Binding-site contacts:
Ligand atom C7 contacts residue ARG82 of chain 1.A at 4.3 Å.
Ligand atom O6 contacts residue PHE80 of chain 1.A at 4.0 Å.
Ligand atom O7 contacts residue ASN219 of chain 1.A at 3.6 Å (h-bond).
Ligand atom C8 contacts residue PRO83 of chain 1.A at 4.0 Å (hydrophobic).
Ligand atom C5 contacts residue ASN219 of chain 1.A at 3.6 Å.
Ligand atom C5 contacts residue PHE80 of chain 1.A at 4.5 Å (hydrophobic).
Ligand atom C6 contacts residue PHE80 of chain 1.A at 4.0 Å (hydrophobic).
Ligand atom O5 contacts residue ASN219 of chain 1.A at 2.3 Å (h-bond).
Ligand atom C3 contacts residue ASN219 of chain 1.A at 3.8 Å.
Ligand atom C2 contacts residue ARG82 of chain 1.A at 4.1 Å.
Ligand atom C8 contacts residue GLN217 of chain 1.A at 3.4 Å.
Ligand atom C2 contacts residue ASN219 of chain 1.A at 2.4 Å.
Ligand atom O7 contacts residue PRO83 of chain 1.A at 3.3 Å.
Ligand atom C1 contacts residue ASN219 of chain 1.A at 1.4 Å.
Ligand atom C1 contacts residue ARG82 of chain 1.A at 4.0 Å.
Ligand atom C8 contacts residue ASN219 of chain 1.A at 4.1 Å.
Ligand atom O7 contacts residue ARG82 of chain 1.A at 3.6 Å (salt-bridge).
Ligand atom O5 contacts residue PHE80 of chain 1.A at 3.8 Å.
Ligand atom C4 contacts residue ASN219 of chain 1.A at 4.2 Å.
Ligand atom N2 contacts residue ASN219 of chain 1.A at 2.9 Å (h-bond).
Ligand atom O5 contacts residue ARG82 of chain 1.A at 4.3 Å.
Ligand atom C7 contacts residue PRO83 of chain 1.A at 3.8 Å (hydrophobic).
Ligand atom C7 contacts residue ASN219 of chain 1.A at 3.3 Å.

A protein and the small-molecule ligand that binds it are described below.
Small molecule (SMILES): CC(=O)N[C@H]1[C@H](O[C@H]2[C@H](O[C@@H]3O[C@@H](C)[C@@H](O)[C@@H](O)[C@@H]3O)[C@@H](NC(C)=O)CO[C@@H]2CO)O[C@H](CO)[C@@H](O)[C@@H]1O

Sequence of chain 1.A:
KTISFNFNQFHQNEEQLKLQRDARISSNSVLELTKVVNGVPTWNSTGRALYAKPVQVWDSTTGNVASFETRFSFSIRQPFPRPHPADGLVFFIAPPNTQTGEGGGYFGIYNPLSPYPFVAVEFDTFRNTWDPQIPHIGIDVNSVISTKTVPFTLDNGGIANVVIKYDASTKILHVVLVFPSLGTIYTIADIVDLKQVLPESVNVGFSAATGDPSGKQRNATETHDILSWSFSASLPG